Sequence of chain 1.A:
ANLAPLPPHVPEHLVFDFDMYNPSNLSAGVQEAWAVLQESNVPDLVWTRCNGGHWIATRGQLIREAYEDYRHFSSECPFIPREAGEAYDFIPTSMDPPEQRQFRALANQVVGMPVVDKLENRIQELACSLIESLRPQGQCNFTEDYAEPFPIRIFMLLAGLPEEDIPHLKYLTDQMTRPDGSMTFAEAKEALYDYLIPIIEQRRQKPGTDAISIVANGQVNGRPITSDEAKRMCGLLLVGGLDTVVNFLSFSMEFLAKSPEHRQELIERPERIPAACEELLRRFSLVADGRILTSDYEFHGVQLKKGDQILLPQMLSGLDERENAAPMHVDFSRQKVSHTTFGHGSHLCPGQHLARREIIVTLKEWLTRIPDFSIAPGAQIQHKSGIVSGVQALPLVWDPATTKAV

This small molecule binds to this protein.
Small molecule (SMILES): CC1(C)[C@@H]2CC[C@@]1(C)C(=O)C2

Binding-site contacts:
Ligand atom C6 contacts residue THR252 of chain 1.A at 4.4 Å.
Ligand atom C3 contacts residue THR101 of chain 1.A at 3.8 Å.
Ligand atom C9 contacts residue THR252 of chain 1.A at 4.2 Å.
Ligand atom C10 contacts residue VAL396 of chain 1.A at 3.9 Å (hydrophobic).
Ligand atom O contacts residue PHE98 of chain 1.A at 4.4 Å.
Ligand atom C9 contacts residue HEM1 of chain 1.D at 3.9 Å.
Ligand atom C10 contacts residue THR185 of chain 1.A at 3.8 Å.
Ligand atom C6 contacts residue GLY248 of chain 1.A at 4.1 Å.
Ligand atom C2 contacts residue PHE87 of chain 1.A at 4.2 Å (hydrophobic).
Ligand atom C5 contacts residue LEU244 of chain 1.A at 4.1 Å (hydrophobic).
Ligand atom C2 contacts residue LEU244 of chain 1.A at 3.8 Å (hydrophobic).
Ligand atom C9 contacts residue VAL295 of chain 1.A at 3.9 Å (hydrophobic).
Ligand atom C10 contacts residue PHE87 of chain 1.A at 4.2 Å (hydrophobic).
Ligand atom C6 contacts residue LEU244 of chain 1.A at 4.1 Å (hydrophobic).
Ligand atom C3 contacts residue HEM1 of chain 1.D at 4.3 Å.
Ligand atom C3 contacts residue TYR96 of chain 1.A at 3.5 Å (hydrophobic).
Ligand atom O contacts residue TYR96 of chain 1.A at 2.7 Å (h-bond).
Ligand atom C8 contacts residue VAL295 of chain 1.A at 3.6 Å (hydrophobic).
Ligand atom O contacts residue PHE87 of chain 1.A at 3.4 Å.
Ligand atom C8 contacts residue ASP297 of chain 1.A at 4.1 Å.
Ligand atom C2 contacts residue TYR96 of chain 1.A at 3.4 Å (hydrophobic).
Ligand atom C7 contacts residue VAL295 of chain 1.A at 4.5 Å (hydrophobic).
Ligand atom O contacts residue LEU244 of chain 1.A at 3.8 Å.
Ligand atom C8 contacts residue HEM1 of chain 1.D at 4.3 Å.
Ligand atom C9 contacts residue VAL396 of chain 1.A at 4.0 Å (hydrophobic).
Ligand atom C4 contacts residue HEM1 of chain 1.D at 3.7 Å.
Ligand atom C6 contacts residue VAL247 of chain 1.A at 3.8 Å (hydrophobic).
Ligand atom C5 contacts residue GLY248 of chain 1.A at 4.5 Å.
Ligand atom C8 contacts residue ILE395 of chain 1.A at 4.1 Å (hydrophobic).
Ligand atom C3 contacts residue LEU244 of chain 1.A at 3.8 Å (hydrophobic).
Ligand atom C5 contacts residue HEM1 of chain 1.D at 3.6 Å.
Ligand atom C10 contacts residue ILE395 of chain 1.A at 4.1 Å (hydrophobic).
Ligand atom C1 contacts residue VAL247 of chain 1.A at 4.3 Å (hydrophobic).
Ligand atom C10 contacts residue VAL247 of chain 1.A at 3.8 Å (hydrophobic).